Sequence of chain 1.A:
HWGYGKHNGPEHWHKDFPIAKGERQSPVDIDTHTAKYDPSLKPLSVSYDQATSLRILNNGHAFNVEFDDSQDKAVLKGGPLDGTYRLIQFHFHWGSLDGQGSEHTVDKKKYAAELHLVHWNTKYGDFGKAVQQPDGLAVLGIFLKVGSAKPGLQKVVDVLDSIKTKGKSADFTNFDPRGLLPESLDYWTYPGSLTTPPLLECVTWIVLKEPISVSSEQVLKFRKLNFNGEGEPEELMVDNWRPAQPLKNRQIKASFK

Binding-site contacts:
Ligand atom CAO contacts residue GLN91 of chain 1.A at 3.3 Å.
Ligand atom N1 contacts residue HIS95 of chain 1.A at 3.4 Å (h-bond).
Ligand atom N6 contacts residue LEU196 of chain 1.A at 3.7 Å.
Ligand atom C5 contacts residue MS41 of chain 1.C at 3.4 Å.
Ligand atom C3 contacts residue GLN91 of chain 1.A at 3.8 Å.
Ligand atom O1 contacts residue HIS93 of chain 1.A at 3.0 Å.
Ligand atom C2 contacts residue MS41 of chain 1.C at 3.8 Å.
Ligand atom O2 contacts residue TRP207 of chain 1.A at 3.2 Å.
Ligand atom CL contacts residue VAL120 of chain 1.A at 3.7 Å.
Ligand atom CAO contacts residue ASN66 of chain 1.A at 3.6 Å.
Ligand atom N1 contacts residue HIS118 of chain 1.A at 3.4 Å (h-bond).
Ligand atom C4 contacts residue MS41 of chain 1.C at 3.6 Å.
Ligand atom C7 contacts residue MS41 of chain 1.C at 3.5 Å.
Ligand atom N4 contacts residue ASN61 of chain 1.A at 3.4 Å (h-bond).
Ligand atom C15 contacts residue THR198 of chain 1.A at 3.5 Å.
Ligand atom O1 contacts residue HIS118 of chain 1.A at 3.5 Å (h-bond).
Ligand atom C1 contacts residue LEU59 of chain 1.A at 3.8 Å (hydrophobic).
Ligand atom S2 contacts residue ZN1 of chain 1.D at 3.2 Å.
Ligand atom C3 contacts residue MS41 of chain 1.C at 3.5 Å.
Ligand atom O2 contacts residue THR197 of chain 1.A at 3.0 Å (h-bond).
Ligand atom O3 contacts residue LEU196 of chain 1.A at 3.8 Å.
Ligand atom CAO contacts residue MS41 of chain 1.C at 3.5 Å.
Ligand atom N3 contacts residue LEU59 of chain 1.A at 3.7 Å.
Ligand atom CL contacts residue LEU139 of chain 1.A at 3.5 Å.
Ligand atom O2 contacts residue LEU196 of chain 1.A at 3.6 Å.
Ligand atom C9 contacts residue PHE129 of chain 1.A at 3.8 Å (hydrophobic).
Ligand atom N1 contacts residue THR197 of chain 1.A at 2.8 Å (h-bond).
Ligand atom CL contacts residue LEU196 of chain 1.A at 3.7 Å.
Ligand atom S2 contacts residue THR197 of chain 1.A at 3.8 Å.
Ligand atom O1 contacts residue VAL120 of chain 1.A at 3.8 Å.
Ligand atom C8 contacts residue GLN91 of chain 1.A at 3.6 Å.
Ligand atom N3 contacts residue GLU68 of chain 1.A at 3.5 Å (salt-bridge).
Ligand atom N1 contacts residue ZN1 of chain 1.D at 2.0 Å.
Ligand atom N1 contacts residue HIS93 of chain 1.A at 3.2 Å (h-bond).
Ligand atom C8 contacts residue MS41 of chain 1.C at 3.7 Å.
Ligand atom O3 contacts residue THR197 of chain 1.A at 3.7 Å.
Ligand atom N6 contacts residue PHE129 of chain 1.A at 3.5 Å.
Ligand atom O1 contacts residue ZN1 of chain 1.D at 3.0 Å.
Ligand atom C2 contacts residue GLU68 of chain 1.A at 3.1 Å.
Ligand atom C6 contacts residue MS41 of chain 1.C at 3.5 Å.

This small molecule binds to this protein.
Small molecule (SMILES): N#Cc1ccc(Cn2cncn2)cc1-c1ccc(OS(N)(=O)=O)c(Cl)c1